Sequence of chain 26.A:
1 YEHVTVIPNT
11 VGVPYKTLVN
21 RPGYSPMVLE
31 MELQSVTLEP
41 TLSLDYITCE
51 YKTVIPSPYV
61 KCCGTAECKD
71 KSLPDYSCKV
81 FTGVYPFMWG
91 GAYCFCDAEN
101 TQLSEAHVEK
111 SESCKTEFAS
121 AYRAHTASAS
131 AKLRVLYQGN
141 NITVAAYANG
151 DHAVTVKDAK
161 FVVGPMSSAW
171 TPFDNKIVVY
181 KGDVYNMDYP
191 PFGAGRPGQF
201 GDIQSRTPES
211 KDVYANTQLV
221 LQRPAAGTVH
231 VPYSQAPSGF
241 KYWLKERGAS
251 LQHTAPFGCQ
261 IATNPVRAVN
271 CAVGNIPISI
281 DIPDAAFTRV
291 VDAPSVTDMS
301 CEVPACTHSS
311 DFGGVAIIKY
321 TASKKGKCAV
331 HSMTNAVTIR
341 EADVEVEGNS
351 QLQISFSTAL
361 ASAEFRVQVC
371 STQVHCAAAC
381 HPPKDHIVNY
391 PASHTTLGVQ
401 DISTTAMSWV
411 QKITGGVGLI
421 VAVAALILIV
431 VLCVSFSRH

Sequence of chain 26.B:
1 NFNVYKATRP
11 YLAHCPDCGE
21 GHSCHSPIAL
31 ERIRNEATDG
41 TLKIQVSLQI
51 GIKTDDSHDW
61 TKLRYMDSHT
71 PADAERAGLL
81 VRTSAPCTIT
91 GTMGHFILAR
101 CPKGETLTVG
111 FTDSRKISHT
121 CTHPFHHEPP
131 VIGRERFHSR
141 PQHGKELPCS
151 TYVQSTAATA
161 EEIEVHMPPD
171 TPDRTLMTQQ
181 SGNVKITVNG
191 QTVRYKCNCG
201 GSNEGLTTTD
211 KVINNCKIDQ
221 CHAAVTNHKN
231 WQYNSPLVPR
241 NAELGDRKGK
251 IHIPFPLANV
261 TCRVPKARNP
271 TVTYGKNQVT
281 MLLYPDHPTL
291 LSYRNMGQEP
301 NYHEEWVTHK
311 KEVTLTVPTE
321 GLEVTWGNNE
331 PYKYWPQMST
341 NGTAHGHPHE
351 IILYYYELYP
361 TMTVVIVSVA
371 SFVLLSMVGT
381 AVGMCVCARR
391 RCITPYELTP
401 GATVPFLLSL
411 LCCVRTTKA

Binding-site contacts:
Ligand atom C7 contacts residue ASN259 of chain 26.B at 3.1 Å.
Ligand atom N2 contacts residue ASN259 of chain 26.B at 2.9 Å (h-bond).
Ligand atom C4 contacts residue ASN259 of chain 26.B at 4.2 Å.
Ligand atom O6 contacts residue LYS115 of chain 26.A at 4.4 Å.
Ligand atom O7 contacts residue ASN259 of chain 26.B at 3.0 Å (h-bond).
Ligand atom O6 contacts residue PHE118 of chain 26.A at 3.9 Å.
Ligand atom O5 contacts residue THR116 of chain 26.A at 2.6 Å (h-bond).
Ligand atom C8 contacts residue ASN259 of chain 26.B at 4.1 Å.
Ligand atom O5 contacts residue ASN259 of chain 26.B at 2.4 Å (h-bond).
Ligand atom C6 contacts residue PHE118 of chain 26.A at 4.4 Å (hydrophobic).
Ligand atom C3 contacts residue ASN259 of chain 26.B at 3.8 Å.
Ligand atom C1 contacts residue ASN259 of chain 26.B at 1.4 Å.
Ligand atom C6 contacts residue THR116 of chain 26.A at 3.5 Å.
Ligand atom C5 contacts residue THR116 of chain 26.A at 3.5 Å.
Ligand atom C5 contacts residue ASN259 of chain 26.B at 3.7 Å.
Ligand atom C2 contacts residue ASN259 of chain 26.B at 2.4 Å.
Ligand atom C1 contacts residue THR116 of chain 26.A at 3.3 Å.
Ligand atom C6 contacts residue LYS115 of chain 26.A at 3.9 Å.

The small molecule below binds the protein below.
Small molecule (SMILES): CC(=O)N[C@@H]1[C@@H](O)[C@H](O)[C@@H](CO)O[C@H]1O